Sequence of chain 1.A:
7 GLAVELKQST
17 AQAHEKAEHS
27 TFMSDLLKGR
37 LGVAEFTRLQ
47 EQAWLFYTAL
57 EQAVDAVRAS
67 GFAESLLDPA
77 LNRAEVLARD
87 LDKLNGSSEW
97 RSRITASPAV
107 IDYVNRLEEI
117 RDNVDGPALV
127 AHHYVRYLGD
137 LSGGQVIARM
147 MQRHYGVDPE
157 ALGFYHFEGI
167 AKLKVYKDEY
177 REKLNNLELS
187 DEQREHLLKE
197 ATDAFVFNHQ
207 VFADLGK

The small molecule below binds the protein below.
Small molecule (SMILES): C=CC1=C(C)/C(=C/c2[nH]c(/C=C3\N=C(/C=C4\NC(=O)C(C)=C4C=C)C(C)=C3CCC(=O)O)c(CCC(=O)O)c2C)NC1=O

Binding-site contacts:
Ligand atom OB contacts residue HIS20 of chain 1.A at 3.4 Å (h-bond).
Ligand atom O2A contacts residue ARG177 of chain 1.A at 2.6 Å (salt-bridge).
Ligand atom O1D contacts residue SER138 of chain 1.A at 3.1 Å (h-bond).
Ligand atom C1B contacts residue HIS20 of chain 1.A at 3.2 Å.
Ligand atom CHB contacts residue VAL131 of chain 1.A at 3.4 Å (hydrophobic).
Ligand atom NB contacts residue FE1 of chain 1.E at 2.1 Å.
Ligand atom OB contacts residue GLU24 of chain 1.A at 3.4 Å.
Ligand atom C1C contacts residue FE1 of chain 1.E at 3.1 Å.
Ligand atom CBB contacts residue PHE208 of chain 1.A at 3.1 Å (hydrophobic).
Ligand atom CMB contacts residue VAL131 of chain 1.A at 3.4 Å (hydrophobic).
Ligand atom O1D contacts residue SO41 of chain 1.H at 2.6 Å (h-bond).
Ligand atom O1D contacts residue ARG177 of chain 1.A at 3.0 Å (salt-bridge).
Ligand atom CBB contacts residue ASN204 of chain 1.A at 3.4 Å.
Ligand atom NA contacts residue FE1 of chain 1.E at 2.0 Å.
Ligand atom CAC contacts residue GLU24 of chain 1.A at 3.3 Å.
Ligand atom OC contacts residue FE1 of chain 1.E at 3.4 Å.
Ligand atom C4A contacts residue HIS20 of chain 1.A at 3.4 Å.
Ligand atom C1B contacts residue FE1 of chain 1.E at 3.0 Å.
Ligand atom ND contacts residue FE1 of chain 1.E at 2.2 Å.
Ligand atom NA contacts residue HIS20 of chain 1.A at 2.8 Å (h-bond).
Ligand atom CAB contacts residue PHE208 of chain 1.A at 3.3 Å (hydrophobic).
Ligand atom OB contacts residue FE1 of chain 1.E at 3.3 Å.
Ligand atom O1A contacts residue LYS13 of chain 1.A at 3.4 Å.
Ligand atom CGD contacts residue SO41 of chain 1.H at 3.3 Å.
Ligand atom C1D contacts residue FE1 of chain 1.E at 3.3 Å.
Ligand atom C1A contacts residue FE1 of chain 1.E at 3.1 Å.
Ligand atom CHB contacts residue FE1 of chain 1.E at 3.3 Å.
Ligand atom NB contacts residue HIS20 of chain 1.A at 2.5 Å (h-bond).
Ligand atom O1A contacts residue TYR130 of chain 1.A at 2.6 Å (h-bond).
Ligand atom CMA contacts residue TYR130 of chain 1.A at 3.1 Å (hydrophobic).
Ligand atom NC contacts residue FE1 of chain 1.E at 2.2 Å.
Ligand atom C4B contacts residue HIS20 of chain 1.A at 3.3 Å.
Ligand atom C4D contacts residue FE1 of chain 1.E at 3.2 Å.
Ligand atom CMA contacts residue VAL131 of chain 1.A at 3.5 Å (hydrophobic).
Ligand atom C4C contacts residue FE1 of chain 1.E at 3.2 Å.
Ligand atom C4A contacts residue FE1 of chain 1.E at 3.0 Å.
Ligand atom ND contacts residue HIS20 of chain 1.A at 3.2 Å (h-bond).
Ligand atom CHB contacts residue HIS20 of chain 1.A at 3.5 Å.
Ligand atom C4A contacts residue GLY135 of chain 1.A at 3.2 Å.
Ligand atom C4B contacts residue FE1 of chain 1.E at 3.1 Å.